Binding-site contacts:
Ligand atom C17 contacts residue PRO266 of chain 1.A at 3.7 Å (hydrophobic).
Ligand atom N28 contacts residue ILE246 of chain 1.A at 3.7 Å.
Ligand atom C10 contacts residue GLY279 of chain 1.A at 3.8 Å.
Ligand atom C22 contacts residue PRO266 of chain 1.A at 3.6 Å (hydrophobic).
Ligand atom C18 contacts residue LYS272 of chain 1.A at 3.2 Å.
Ligand atom N14 contacts residue TYR247 of chain 1.A at 2.7 Å (h-bond).
Ligand atom C1 contacts residue PHE283 of chain 1.A at 3.6 Å (hydrophobic).
Ligand atom C10 contacts residue TYR247 of chain 1.A at 3.3 Å (hydrophobic).
Ligand atom C30 contacts residue ILE246 of chain 1.A at 3.5 Å (hydrophobic).
Ligand atom C30 contacts residue GLN280 of chain 1.A at 3.5 Å.
Ligand atom C30 contacts residue VAL232 of chain 1.A at 3.7 Å (hydrophobic).
Ligand atom O21 contacts residue GLU275 of chain 1.A at 3.2 Å.
Ligand atom N9 contacts residue TYR247 of chain 1.A at 3.3 Å (h-bond).
Ligand atom N5 contacts residue PHE250 of chain 1.A at 3.7 Å.
Ligand atom C31 contacts residue PHE283 of chain 1.A at 3.5 Å (hydrophobic).
Ligand atom N23 contacts residue PHE283 of chain 1.A at 3.5 Å.
Ligand atom O25 contacts residue MET267 of chain 1.A at 3.7 Å.
Ligand atom C6 contacts residue MET267 of chain 1.A at 3.5 Å (hydrophobic).
Ligand atom C19 contacts residue GLU275 of chain 1.A at 3.6 Å.
Ligand atom C1 contacts residue PHE250 of chain 1.A at 3.7 Å (hydrophobic).
Ligand atom C18 contacts residue GLU275 of chain 1.A at 3.2 Å.
Ligand atom C16 contacts residue GLY279 of chain 1.A at 3.8 Å.
Ligand atom C19 contacts residue LYS272 of chain 1.A at 3.5 Å.
Ligand atom C32 contacts residue ILE246 of chain 1.A at 3.6 Å (hydrophobic).
Ligand atom O21 contacts residue PRO266 of chain 1.A at 3.5 Å.
Ligand atom C13 contacts residue GLY279 of chain 1.A at 3.5 Å.
Ligand atom C19 contacts residue VAL276 of chain 1.A at 3.6 Å (hydrophobic).
Ligand atom O25 contacts residue PHE283 of chain 1.A at 3.4 Å.
Ligand atom C24 contacts residue PHE283 of chain 1.A at 3.4 Å (hydrophobic).
Ligand atom N9 contacts residue GLN280 of chain 1.A at 3.5 Å (h-bond).
Ligand atom C12 contacts residue GLY279 of chain 1.A at 3.7 Å.
Ligand atom F34 contacts residue PRO266 of chain 1.A at 3.6 Å.
Ligand atom N28 contacts residue PHE283 of chain 1.A at 3.7 Å.
Ligand atom C7 contacts residue MET267 of chain 1.A at 3.6 Å (hydrophobic).
Ligand atom C7 contacts residue PHE283 of chain 1.A at 3.8 Å (hydrophobic).
Ligand atom C17 contacts residue GLU275 of chain 1.A at 3.4 Å.
Ligand atom C15 contacts residue GLY279 of chain 1.A at 3.7 Å.
Ligand atom C10 contacts residue MET267 of chain 1.A at 3.7 Å (hydrophobic).
Ligand atom N11 contacts residue GLY279 of chain 1.A at 3.7 Å.
Ligand atom O29 contacts residue GLN280 of chain 1.A at 3.1 Å (h-bond).

Sequence of chain 1.A:
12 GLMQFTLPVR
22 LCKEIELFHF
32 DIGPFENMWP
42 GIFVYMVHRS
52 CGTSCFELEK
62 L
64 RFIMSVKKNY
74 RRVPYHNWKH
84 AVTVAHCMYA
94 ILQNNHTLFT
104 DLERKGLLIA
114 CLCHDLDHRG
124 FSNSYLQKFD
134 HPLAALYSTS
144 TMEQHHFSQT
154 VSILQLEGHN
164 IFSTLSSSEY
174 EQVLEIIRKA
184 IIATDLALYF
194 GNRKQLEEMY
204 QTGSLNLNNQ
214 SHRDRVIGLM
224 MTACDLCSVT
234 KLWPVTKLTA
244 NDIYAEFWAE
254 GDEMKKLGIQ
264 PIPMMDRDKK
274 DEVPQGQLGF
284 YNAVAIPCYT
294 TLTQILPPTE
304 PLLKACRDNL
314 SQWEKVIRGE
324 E

The small molecule below binds the protein below.
Small molecule (SMILES): CCN(C)C(=O)c1cnn(C)c1C(=O)Nc1ccn2cc(-c3cccc(OCCF)c3)nc2n1